Binding-site contacts:
Ligand atom N contacts residue TYR190 of chain 1.A at 3.8 Å.
Ligand atom OD1 contacts residue MG1 of chain 1.P at 2.1 Å.
Ligand atom OD2 contacts residue TYR122 of chain 1.B at 2.8 Å (h-bond).
Ligand atom CG contacts residue MG1 of chain 1.P at 3.2 Å.
Ligand atom OD1 contacts residue SER123 of chain 1.B at 2.8 Å (h-bond).
Ligand atom CD contacts residue LEU192 of chain 1.A at 3.7 Å (hydrophobic).
Ligand atom NE contacts residue PHE231 of chain 1.A at 3.7 Å.
Ligand atom OE1 contacts residue PHE160 of chain 1.A at 3.3 Å.
Ligand atom OD2 contacts residue SER121 of chain 1.B at 3.5 Å.
Ligand atom CG contacts residue SER123 of chain 1.B at 3.6 Å.
Ligand atom C contacts residue SER123 of chain 1.B at 3.6 Å.
Ligand atom NH2 contacts residue TYR189 of chain 1.A at 2.7 Å (h-bond).
Ligand atom NH2 contacts residue ASP224 of chain 1.A at 3.0 Å (salt-bridge).
Ligand atom O contacts residue SER123 of chain 1.B at 3.5 Å.
Ligand atom OXT contacts residue SER123 of chain 1.B at 3.6 Å.
Ligand atom N contacts residue SER123 of chain 1.B at 3.7 Å.
Ligand atom O contacts residue ALA218 of chain 1.B at 3.6 Å.
Ligand atom CA contacts residue ARG216 of chain 1.B at 3.4 Å.
Ligand atom O contacts residue TYR122 of chain 1.B at 3.5 Å.
Ligand atom NH1 contacts residue ASP224 of chain 1.A at 3.1 Å (salt-bridge).
Ligand atom CB contacts residue ASN215 of chain 1.B at 3.3 Å.
Ligand atom O contacts residue PHE231 of chain 1.A at 3.5 Å.
Ligand atom N contacts residue ARG216 of chain 1.B at 3.4 Å (salt-bridge).
Ligand atom CZ contacts residue SER225 of chain 1.A at 3.6 Å.
Ligand atom CA contacts residue TYR190 of chain 1.A at 3.5 Å (hydrophobic).
Ligand atom CG contacts residue ASN215 of chain 1.B at 3.1 Å.
Ligand atom O contacts residue ALA218 of chain 1.B at 3.3 Å.
Ligand atom OD2 contacts residue GLU220 of chain 1.B at 3.8 Å.
Ligand atom NH2 contacts residue LEU192 of chain 1.A at 3.3 Å.
Ligand atom CG contacts residue TYR122 of chain 1.B at 3.4 Å (hydrophobic).
Ligand atom OD1 contacts residue TYR122 of chain 1.B at 3.3 Å (h-bond).
Ligand atom OD1 contacts residue GLU220 of chain 1.B at 3.0 Å (salt-bridge).
Ligand atom NH1 contacts residue SER225 of chain 1.A at 3.0 Å (h-bond).
Ligand atom OD1 contacts residue SER121 of chain 1.B at 3.1 Å (h-bond).
Ligand atom CZ contacts residue ASP224 of chain 1.A at 3.5 Å.
Ligand atom C contacts residue ARG216 of chain 1.B at 3.8 Å.
Ligand atom O contacts residue SER123 of chain 1.B at 3.7 Å.
Ligand atom OD2 contacts residue ASN215 of chain 1.B at 2.7 Å (h-bond).
Ligand atom CG contacts residue SER121 of chain 1.B at 3.7 Å.
Ligand atom CG contacts residue GLU220 of chain 1.B at 3.3 Å.

Sequence of chain 1.B:
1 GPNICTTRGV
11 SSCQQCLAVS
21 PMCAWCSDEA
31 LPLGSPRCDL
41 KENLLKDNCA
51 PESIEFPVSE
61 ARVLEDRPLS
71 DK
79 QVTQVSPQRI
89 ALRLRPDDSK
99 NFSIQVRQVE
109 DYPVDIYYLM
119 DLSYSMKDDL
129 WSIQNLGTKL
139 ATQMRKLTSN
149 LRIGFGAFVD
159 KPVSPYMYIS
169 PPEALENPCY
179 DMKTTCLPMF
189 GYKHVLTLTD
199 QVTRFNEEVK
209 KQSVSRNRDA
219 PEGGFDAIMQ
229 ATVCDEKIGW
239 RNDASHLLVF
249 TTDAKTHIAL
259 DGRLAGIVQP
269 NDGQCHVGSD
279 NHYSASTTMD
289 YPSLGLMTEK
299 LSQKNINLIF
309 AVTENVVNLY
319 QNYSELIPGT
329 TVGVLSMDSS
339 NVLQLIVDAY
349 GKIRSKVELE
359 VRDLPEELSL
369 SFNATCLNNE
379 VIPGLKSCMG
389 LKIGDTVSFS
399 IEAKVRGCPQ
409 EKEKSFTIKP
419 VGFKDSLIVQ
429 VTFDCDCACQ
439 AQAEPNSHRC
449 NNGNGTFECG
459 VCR

Sequence of chain 1.A:
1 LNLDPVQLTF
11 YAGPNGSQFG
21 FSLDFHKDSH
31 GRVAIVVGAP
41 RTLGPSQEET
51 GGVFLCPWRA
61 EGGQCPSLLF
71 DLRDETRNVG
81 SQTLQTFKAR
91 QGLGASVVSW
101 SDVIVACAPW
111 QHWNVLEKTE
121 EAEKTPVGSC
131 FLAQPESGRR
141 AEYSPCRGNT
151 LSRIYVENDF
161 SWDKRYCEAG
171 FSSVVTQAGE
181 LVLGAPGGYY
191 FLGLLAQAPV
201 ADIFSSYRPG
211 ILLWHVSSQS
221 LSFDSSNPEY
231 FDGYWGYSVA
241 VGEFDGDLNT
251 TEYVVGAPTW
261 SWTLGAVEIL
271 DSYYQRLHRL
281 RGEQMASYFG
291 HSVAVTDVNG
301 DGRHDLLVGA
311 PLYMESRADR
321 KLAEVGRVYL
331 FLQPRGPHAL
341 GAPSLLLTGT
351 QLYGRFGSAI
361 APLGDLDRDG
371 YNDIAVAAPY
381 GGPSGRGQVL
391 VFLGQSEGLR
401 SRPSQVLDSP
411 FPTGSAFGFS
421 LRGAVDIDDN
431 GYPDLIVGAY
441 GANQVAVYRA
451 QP

A small-molecule ligand and the protein it binds are described below.
Small molecule (SMILES): CC(C)[C@H](NC(=O)[C@H](CC(=O)O)NC(=O)CNC(=O)[C@H](CCCN=C(N)N)NC(=O)[C@H](CCC(N)=O)NC(=O)[C@H](CCCCN)NC(=O)[C@H](C)N)C(=O)O